The small molecule below binds the protein below.
Small molecule (SMILES): C=C1[C@H](O)CC(=C/C=C2\CCC[C@]3(C)/C(=C(\C)CCCC(C)(C)O)CC[C@@H]23)C[C@H]1O

Sequence of chain 1.A:
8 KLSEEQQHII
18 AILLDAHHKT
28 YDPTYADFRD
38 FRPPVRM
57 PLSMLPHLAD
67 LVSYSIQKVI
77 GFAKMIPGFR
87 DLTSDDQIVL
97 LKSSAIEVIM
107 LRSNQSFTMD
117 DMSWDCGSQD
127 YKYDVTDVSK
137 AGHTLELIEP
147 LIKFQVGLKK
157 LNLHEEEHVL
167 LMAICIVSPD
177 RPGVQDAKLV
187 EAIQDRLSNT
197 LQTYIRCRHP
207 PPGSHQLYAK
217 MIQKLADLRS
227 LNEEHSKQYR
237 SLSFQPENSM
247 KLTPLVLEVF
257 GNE

Binding-site contacts:
Ligand atom C1 contacts residue SER71 of chain 1.A at 3.8 Å.
Ligand atom C25 contacts residue HIS139 of chain 1.A at 3.6 Å.
Ligand atom O2 contacts residue TYR28 of chain 1.A at 2.7 Å (h-bond).
Ligand atom C6 contacts residue SER109 of chain 1.A at 3.4 Å.
Ligand atom C18 contacts residue VAL68 of chain 1.A at 3.6 Å (hydrophobic).
Ligand atom C27 contacts residue VAL68 of chain 1.A at 4.0 Å (hydrophobic).
Ligand atom C23 contacts residue HIS139 of chain 1.A at 3.8 Å.
Ligand atom C27 contacts residue HIS231 of chain 1.A at 3.8 Å.
Ligand atom C24 contacts residue HIS139 of chain 1.A at 3.4 Å.
Ligand atom C6 contacts residue TRP120 of chain 1.A at 3.9 Å (hydrophobic).
Ligand atom O2 contacts residue SER109 of chain 1.A at 3.4 Å.
Ligand atom C3 contacts residue SER112 of chain 1.A at 3.6 Å.
Ligand atom O1 contacts residue ARG108 of chain 1.A at 2.9 Å (salt-bridge).
Ligand atom C1 contacts residue ARG108 of chain 1.A at 3.8 Å.
Ligand atom C5 contacts residue LEU67 of chain 1.A at 4.0 Å (hydrophobic).
Ligand atom C4 contacts residue SER112 of chain 1.A at 3.5 Å.
Ligand atom O1 contacts residue SER71 of chain 1.A at 2.8 Å (h-bond).
Ligand atom C4 contacts residue CYS122 of chain 1.A at 3.5 Å (hydrophobic).
Ligand atom O2 contacts residue SER112 of chain 1.A at 2.9 Å (h-bond).
Ligand atom C10 contacts residue SER71 of chain 1.A at 3.8 Å.
Ligand atom C12 contacts residue VAL134 of chain 1.A at 3.7 Å (hydrophobic).
Ligand atom C22 contacts residue HIS139 of chain 1.A at 3.7 Å.
Ligand atom O3 contacts residue TYR235 of chain 1.A at 3.7 Å.
Ligand atom C3 contacts residue TYR32 of chain 1.A at 3.9 Å (hydrophobic).
Ligand atom C10 contacts residue SER109 of chain 1.A at 3.9 Å.
Ligand atom C25 contacts residue HIS231 of chain 1.A at 3.7 Å.
Ligand atom O3 contacts residue HIS139 of chain 1.A at 2.8 Å (h-bond).
Ligand atom C21 contacts residue VAL134 of chain 1.A at 3.9 Å (hydrophobic).
Ligand atom C3 contacts residue TYR28 of chain 1.A at 3.5 Å (hydrophobic).
Ligand atom C26 contacts residue LEU61 of chain 1.A at 3.7 Å (hydrophobic).
Ligand atom C7 contacts residue SER109 of chain 1.A at 3.5 Å.
Ligand atom C23 contacts residue HIS231 of chain 1.A at 3.5 Å.
Ligand atom C5 contacts residue SER109 of chain 1.A at 3.6 Å.
Ligand atom C2 contacts residue TYR28 of chain 1.A at 4.0 Å (hydrophobic).
Ligand atom C9 contacts residue TRP120 of chain 1.A at 3.5 Å (hydrophobic).
Ligand atom C28 contacts residue ARG108 of chain 1.A at 3.6 Å.
Ligand atom O2 contacts residue ARG108 of chain 1.A at 3.9 Å.
Ligand atom C3 contacts residue CYS122 of chain 1.A at 3.9 Å (hydrophobic).
Ligand atom O3 contacts residue HIS231 of chain 1.A at 2.8 Å (h-bond).
Ligand atom C28 contacts residue TYR28 of chain 1.A at 3.8 Å (hydrophobic).